Binding-site contacts:
Ligand atom C2 contacts residue TRP201 of chain 46.A at 3.9 Å (hydrophobic).
Ligand atom C2' contacts residue TRP201 of chain 46.A at 3.6 Å (hydrophobic).
Ligand atom C4 contacts residue TRP201 of chain 46.A at 3.3 Å (hydrophobic).
Ligand atom C5 contacts residue TRP201 of chain 46.A at 3.4 Å (hydrophobic).
Ligand atom N4 contacts residue TRP201 of chain 46.A at 3.8 Å.
Ligand atom C1' contacts residue LYS682 of chain 46.A at 4.5 Å.
Ligand atom C2' contacts residue LYS682 of chain 46.A at 3.6 Å.
Ligand atom N4 contacts residue ASP199 of chain 46.A at 4.0 Å.
Ligand atom O3' contacts residue LYS682 of chain 46.A at 3.1 Å (salt-bridge).
Ligand atom O2 contacts residue LYS682 of chain 46.A at 4.2 Å.
Ligand atom C3' contacts residue TRP201 of chain 46.A at 4.1 Å (hydrophobic).
Ligand atom C5' contacts residue TRP201 of chain 46.A at 3.5 Å (hydrophobic).
Ligand atom N4 contacts residue GLY198 of chain 46.A at 3.8 Å.
Ligand atom C1' contacts residue TRP201 of chain 46.A at 4.5 Å (hydrophobic).
Ligand atom O2 contacts residue LEU197 of chain 46.A at 4.0 Å.
Ligand atom N1 contacts residue TRP201 of chain 46.A at 4.0 Å.
Ligand atom N3 contacts residue TRP201 of chain 46.A at 3.6 Å.
Ligand atom C4' contacts residue TRP201 of chain 46.A at 4.3 Å (hydrophobic).
Ligand atom C6 contacts residue TRP201 of chain 46.A at 3.5 Å (hydrophobic).
Ligand atom O5' contacts residue TRP201 of chain 46.A at 3.6 Å.
Ligand atom C3' contacts residue LYS682 of chain 46.A at 3.8 Å.
Ligand atom O4' contacts residue TRP201 of chain 46.A at 4.5 Å.
Ligand atom OP1 contacts residue PRO423 of chain 46.A at 3.6 Å.
Ligand atom O2 contacts residue TRP201 of chain 46.A at 4.3 Å.

Sequence of chain 46.A:
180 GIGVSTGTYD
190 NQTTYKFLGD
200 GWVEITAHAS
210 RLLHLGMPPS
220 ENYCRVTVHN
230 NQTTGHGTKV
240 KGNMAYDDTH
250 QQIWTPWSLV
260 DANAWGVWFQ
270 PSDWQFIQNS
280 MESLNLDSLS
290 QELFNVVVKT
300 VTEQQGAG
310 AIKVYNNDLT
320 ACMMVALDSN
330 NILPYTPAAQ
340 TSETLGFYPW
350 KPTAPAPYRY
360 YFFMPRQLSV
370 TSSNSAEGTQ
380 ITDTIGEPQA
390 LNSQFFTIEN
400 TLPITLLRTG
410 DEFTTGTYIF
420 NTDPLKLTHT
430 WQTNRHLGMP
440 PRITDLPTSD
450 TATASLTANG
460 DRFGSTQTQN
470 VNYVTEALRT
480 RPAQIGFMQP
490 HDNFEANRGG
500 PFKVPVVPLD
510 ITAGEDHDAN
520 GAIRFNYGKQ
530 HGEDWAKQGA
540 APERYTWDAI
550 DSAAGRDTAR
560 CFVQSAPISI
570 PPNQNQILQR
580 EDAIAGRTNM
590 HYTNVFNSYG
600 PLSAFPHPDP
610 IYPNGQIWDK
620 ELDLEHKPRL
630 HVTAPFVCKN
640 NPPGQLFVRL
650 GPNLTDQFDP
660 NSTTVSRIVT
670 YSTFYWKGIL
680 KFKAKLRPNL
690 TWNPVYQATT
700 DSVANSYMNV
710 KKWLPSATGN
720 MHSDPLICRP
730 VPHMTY

A protein and the small-molecule ligand that binds it are described below.
Small molecule (SMILES): Nc1ccn([C@H]2C[C@H](O)[C@@H](COP(=O)(O)O)O2)c(=O)n1